A small-molecule ligand and the protein it binds are described below.
Small molecule (SMILES): Nc1ncnc2c1ncn2[C@@H]1O[C@H](CO[P](=O)(O)O[C@H]2[C@@H](O)[C@H](n3cnc4c(N)ncnc43)O[C@@H]2CO[P](=O)(O)O[C@H]2[C@@H](O)[C@H](n3cnc4c(N)ncnc43)O[C@@H]2COP(=O)(O)O)[C@@H](O)[C@H]1O

Binding-site contacts:
Ligand atom C6 contacts residue U2 of chain 27.C at 4.1 Å.
Ligand atom N3 contacts residue U3 of chain 27.C at 4.2 Å.
Ligand atom N6 contacts residue U1 of chain 27.C at 2.8 Å (h-bond).
Ligand atom C2 contacts residue U2 of chain 27.C at 3.2 Å.
Ligand atom N1 contacts residue U2 of chain 27.C at 3.5 Å (h-bond).
Ligand atom N1 contacts residue U1 of chain 27.C at 2.8 Å (h-bond).
Ligand atom C6 contacts residue U1 of chain 27.C at 3.6 Å.
Ligand atom N3 contacts residue U2 of chain 27.C at 3.7 Å.
Ligand atom C6 contacts residue U3 of chain 27.C at 3.3 Å.
Ligand atom C4 contacts residue U2 of chain 27.C at 4.3 Å.
Ligand atom N6 contacts residue U3 of chain 27.C at 3.0 Å (h-bond).
Ligand atom N6 contacts residue U2 of chain 27.C at 4.2 Å.
Ligand atom N1 contacts residue U3 of chain 27.C at 2.7 Å (h-bond).
Ligand atom C2 contacts residue U1 of chain 27.C at 3.5 Å.
Ligand atom C2 contacts residue U3 of chain 27.C at 3.0 Å.